Binding-site contacts:
Ligand atom C4 contacts residue ASN221 of chain 1.C at 4.3 Å.
Ligand atom C3 contacts residue ASN221 of chain 1.C at 3.8 Å.
Ligand atom C8 contacts residue ASN221 of chain 1.C at 3.9 Å.
Ligand atom C6 contacts residue LYS445 of chain 1.F at 4.2 Å.
Ligand atom C6 contacts residue THR95 of chain 1.C at 3.7 Å.
Ligand atom C5 contacts residue THR95 of chain 1.C at 4.0 Å.
Ligand atom C5 contacts residue THR223 of chain 1.C at 4.0 Å.
Ligand atom C1 contacts residue ASN221 of chain 1.C at 1.4 Å.
Ligand atom C2 contacts residue ASN221 of chain 1.C at 2.5 Å.
Ligand atom C1 contacts residue THR95 of chain 1.C at 4.2 Å.
Ligand atom O5 contacts residue THR95 of chain 1.C at 3.4 Å (h-bond).
Ligand atom C7 contacts residue ASN221 of chain 1.C at 3.1 Å.
Ligand atom C5 contacts residue ASN221 of chain 1.C at 3.7 Å.
Ligand atom O6 contacts residue LYS445 of chain 1.F at 2.9 Å (salt-bridge).
Ligand atom N2 contacts residue ASN221 of chain 1.C at 2.9 Å (h-bond).
Ligand atom C1 contacts residue THR223 of chain 1.C at 4.1 Å.
Ligand atom O7 contacts residue ASN221 of chain 1.C at 2.9 Å (h-bond).
Ligand atom O5 contacts residue THR223 of chain 1.C at 4.0 Å.
Ligand atom O5 contacts residue ASN221 of chain 1.C at 2.4 Å (h-bond).

Sequence of chain 1.F:
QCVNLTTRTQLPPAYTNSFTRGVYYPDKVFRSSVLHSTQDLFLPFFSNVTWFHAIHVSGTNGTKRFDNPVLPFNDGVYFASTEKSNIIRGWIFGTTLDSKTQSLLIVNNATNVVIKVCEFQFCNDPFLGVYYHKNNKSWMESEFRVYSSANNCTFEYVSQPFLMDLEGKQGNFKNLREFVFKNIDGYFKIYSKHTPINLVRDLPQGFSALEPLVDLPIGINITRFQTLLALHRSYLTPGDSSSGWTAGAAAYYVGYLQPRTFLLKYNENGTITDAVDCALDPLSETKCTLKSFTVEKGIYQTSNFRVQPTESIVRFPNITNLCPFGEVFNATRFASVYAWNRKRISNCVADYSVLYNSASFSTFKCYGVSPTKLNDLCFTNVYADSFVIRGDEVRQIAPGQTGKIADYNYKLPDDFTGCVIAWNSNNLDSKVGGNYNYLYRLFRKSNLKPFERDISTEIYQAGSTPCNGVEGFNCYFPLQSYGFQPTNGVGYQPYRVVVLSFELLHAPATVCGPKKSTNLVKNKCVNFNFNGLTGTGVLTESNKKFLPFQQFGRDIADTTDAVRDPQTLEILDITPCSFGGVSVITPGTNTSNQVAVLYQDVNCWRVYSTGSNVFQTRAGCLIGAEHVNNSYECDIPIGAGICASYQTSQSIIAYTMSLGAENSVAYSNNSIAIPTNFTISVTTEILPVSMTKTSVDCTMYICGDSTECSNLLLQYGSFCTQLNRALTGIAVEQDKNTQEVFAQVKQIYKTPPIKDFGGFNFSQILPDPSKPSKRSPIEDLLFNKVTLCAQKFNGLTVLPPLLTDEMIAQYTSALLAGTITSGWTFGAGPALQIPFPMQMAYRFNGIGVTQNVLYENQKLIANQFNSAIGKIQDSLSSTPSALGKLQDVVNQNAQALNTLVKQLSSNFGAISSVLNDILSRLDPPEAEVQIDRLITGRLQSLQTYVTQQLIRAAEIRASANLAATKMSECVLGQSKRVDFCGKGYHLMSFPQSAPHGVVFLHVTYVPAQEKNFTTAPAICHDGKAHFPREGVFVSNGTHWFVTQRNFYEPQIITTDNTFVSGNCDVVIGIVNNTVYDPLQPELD

This small molecule binds to this protein.
Small molecule (SMILES): CC(=O)N[C@H]1[C@H](O[C@H]2[C@H](O)[C@@H](NC(C)=O)CO[C@@H]2CO)O[C@H](CO)[C@@H](O[C@@H]2O[C@H](CO[C@H]3O[C@H](CO)[C@@H](O)[C@H](O)[C@@H]3O)[C@@H](O)[C@H](O)[C@@H]2O)[C@@H]1O

Sequence of chain 1.C:
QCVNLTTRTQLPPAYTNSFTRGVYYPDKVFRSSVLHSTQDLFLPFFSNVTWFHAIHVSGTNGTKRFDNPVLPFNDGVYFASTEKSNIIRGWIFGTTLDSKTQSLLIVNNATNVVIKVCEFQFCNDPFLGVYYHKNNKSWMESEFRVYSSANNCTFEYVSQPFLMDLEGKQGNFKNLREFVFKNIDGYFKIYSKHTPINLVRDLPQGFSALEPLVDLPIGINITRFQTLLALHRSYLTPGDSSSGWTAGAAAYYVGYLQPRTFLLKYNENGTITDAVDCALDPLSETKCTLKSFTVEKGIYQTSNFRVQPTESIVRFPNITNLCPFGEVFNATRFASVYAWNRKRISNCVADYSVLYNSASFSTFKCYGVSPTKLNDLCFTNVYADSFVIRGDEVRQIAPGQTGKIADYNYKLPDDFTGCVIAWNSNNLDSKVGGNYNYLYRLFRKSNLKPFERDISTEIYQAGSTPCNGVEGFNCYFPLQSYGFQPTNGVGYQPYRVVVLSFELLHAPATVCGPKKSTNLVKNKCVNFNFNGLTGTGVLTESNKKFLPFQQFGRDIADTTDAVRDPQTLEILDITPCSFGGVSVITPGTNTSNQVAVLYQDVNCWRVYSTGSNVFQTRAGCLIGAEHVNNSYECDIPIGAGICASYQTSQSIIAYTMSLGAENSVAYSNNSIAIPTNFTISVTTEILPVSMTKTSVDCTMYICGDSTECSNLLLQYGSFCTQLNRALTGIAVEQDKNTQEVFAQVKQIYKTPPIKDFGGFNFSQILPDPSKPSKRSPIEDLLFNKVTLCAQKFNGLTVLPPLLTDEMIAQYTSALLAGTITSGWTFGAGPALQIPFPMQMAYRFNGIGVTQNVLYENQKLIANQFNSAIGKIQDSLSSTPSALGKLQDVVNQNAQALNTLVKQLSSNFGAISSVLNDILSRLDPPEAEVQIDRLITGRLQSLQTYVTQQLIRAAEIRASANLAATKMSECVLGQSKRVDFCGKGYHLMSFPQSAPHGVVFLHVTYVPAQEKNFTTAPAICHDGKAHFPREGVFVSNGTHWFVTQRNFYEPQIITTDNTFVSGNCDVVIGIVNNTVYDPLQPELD